Sequence of chain 49.F:
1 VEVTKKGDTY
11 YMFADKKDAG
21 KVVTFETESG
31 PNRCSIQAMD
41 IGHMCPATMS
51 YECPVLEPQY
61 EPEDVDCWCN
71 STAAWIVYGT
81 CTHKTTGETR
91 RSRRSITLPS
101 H

The small molecule below binds the protein below.
Small molecule (SMILES): CC(=O)N[C@@H]1[C@@H](O)[C@H](O)[C@@H](CO)O[C@H]1O

Binding-site contacts:
Ligand atom N2 contacts residue ASN70 of chain 49.F at 2.9 Å (h-bond).
Ligand atom O7 contacts residue PRO31 of chain 49.F at 3.2 Å (h-bond).
Ligand atom C2 contacts residue ASN70 of chain 49.F at 2.5 Å.
Ligand atom C7 contacts residue ASN70 of chain 49.F at 3.1 Å.
Ligand atom C8 contacts residue ASN70 of chain 49.F at 3.5 Å.
Ligand atom O6 contacts residue ARG33 of chain 49.F at 3.6 Å.
Ligand atom C5 contacts residue ASN70 of chain 49.F at 3.7 Å.
Ligand atom O3 contacts residue PRO31 of chain 49.F at 4.0 Å.
Ligand atom O7 contacts residue SER71 of chain 49.F at 4.2 Å.
Ligand atom C3 contacts residue ASN70 of chain 49.F at 3.8 Å.
Ligand atom C2 contacts residue PRO31 of chain 49.F at 3.9 Å (hydrophobic).
Ligand atom C3 contacts residue PRO31 of chain 49.F at 4.0 Å (hydrophobic).
Ligand atom C7 contacts residue PRO31 of chain 49.F at 3.4 Å (hydrophobic).
Ligand atom O5 contacts residue ASN70 of chain 49.F at 2.4 Å (h-bond).
Ligand atom N2 contacts residue ASN32 of chain 49.F at 4.2 Å.
Ligand atom C5 contacts residue ARG33 of chain 49.F at 4.1 Å.
Ligand atom O7 contacts residue ASN70 of chain 49.F at 3.3 Å (h-bond).
Ligand atom N2 contacts residue PRO31 of chain 49.F at 2.8 Å (h-bond).
Ligand atom C4 contacts residue ASN70 of chain 49.F at 4.2 Å.
Ligand atom C1 contacts residue ARG33 of chain 49.F at 4.2 Å.
Ligand atom C1 contacts residue ASN70 of chain 49.F at 1.4 Å.
Ligand atom C6 contacts residue ARG33 of chain 49.F at 4.1 Å.